Sequence of chain 1.A:
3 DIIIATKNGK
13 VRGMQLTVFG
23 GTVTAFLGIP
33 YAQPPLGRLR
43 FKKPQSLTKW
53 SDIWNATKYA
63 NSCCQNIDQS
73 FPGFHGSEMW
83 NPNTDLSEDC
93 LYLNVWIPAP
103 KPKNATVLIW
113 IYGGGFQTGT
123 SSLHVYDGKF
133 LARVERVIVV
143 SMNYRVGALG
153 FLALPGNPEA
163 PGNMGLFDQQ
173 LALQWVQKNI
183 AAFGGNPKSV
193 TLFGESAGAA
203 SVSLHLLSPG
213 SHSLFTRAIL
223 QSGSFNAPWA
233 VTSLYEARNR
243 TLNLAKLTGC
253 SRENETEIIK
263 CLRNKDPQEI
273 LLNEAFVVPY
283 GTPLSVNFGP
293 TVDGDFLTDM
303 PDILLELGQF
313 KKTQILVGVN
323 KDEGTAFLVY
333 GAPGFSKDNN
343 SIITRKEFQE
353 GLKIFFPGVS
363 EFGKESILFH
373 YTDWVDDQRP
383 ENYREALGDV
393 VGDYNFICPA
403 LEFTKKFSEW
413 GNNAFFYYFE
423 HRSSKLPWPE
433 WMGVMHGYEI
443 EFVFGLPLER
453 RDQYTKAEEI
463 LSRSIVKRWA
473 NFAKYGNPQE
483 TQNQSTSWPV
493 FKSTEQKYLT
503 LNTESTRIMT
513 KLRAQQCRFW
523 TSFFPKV

A protein and the small-molecule ligand that binds it are described below.
Small molecule (SMILES): CC(=O)N[C@H]1[C@H](O[C@H]2[C@H](O)[C@@H](NC(C)=O)CO[C@@H]2CO[C@@H]2O[C@@H](C)[C@@H](O)[C@@H](O)[C@@H]2O)O[C@H](CO)[C@@H](O)[C@@H]1O

Binding-site contacts:
Ligand atom C4 contacts residue LEU249 of chain 1.A at 4.2 Å (hydrophobic).
Ligand atom O6 contacts residue PRO281 of chain 1.A at 4.2 Å.
Ligand atom O7 contacts residue TYR237 of chain 1.A at 3.1 Å (h-bond).
Ligand atom C8 contacts residue ASN241 of chain 1.A at 4.0 Å.
Ligand atom O4 contacts residue LEU249 of chain 1.A at 3.8 Å.
Ligand atom C2 contacts residue ASN245 of chain 1.A at 4.4 Å.
Ligand atom C3 contacts residue ASN241 of chain 1.A at 3.8 Å.
Ligand atom O3 contacts residue PRO281 of chain 1.A at 4.4 Å.
Ligand atom N2 contacts residue ASN241 of chain 1.A at 2.9 Å (h-bond).
Ligand atom C5 contacts residue ASN241 of chain 1.A at 3.7 Å.
Ligand atom O6 contacts residue ASN245 of chain 1.A at 3.5 Å (h-bond).
Ligand atom C5 contacts residue LEU249 of chain 1.A at 3.9 Å (hydrophobic).
Ligand atom C7 contacts residue TYR237 of chain 1.A at 4.0 Å (hydrophobic).
Ligand atom O5 contacts residue ASN245 of chain 1.A at 3.5 Å (h-bond).
Ligand atom C1 contacts residue ASN241 of chain 1.A at 1.5 Å.
Ligand atom O2 contacts residue VAL279 of chain 1.A at 4.0 Å.
Ligand atom C4 contacts residue ASN241 of chain 1.A at 4.2 Å.
Ligand atom C1 contacts residue ASN245 of chain 1.A at 4.1 Å.
Ligand atom O2 contacts residue PHE278 of chain 1.A at 3.5 Å (h-bond).
Ligand atom C8 contacts residue PRO281 of chain 1.A at 3.5 Å (hydrophobic).
Ligand atom C6 contacts residue ASN245 of chain 1.A at 3.6 Å.
Ligand atom O4 contacts residue PHE278 of chain 1.A at 3.9 Å.
Ligand atom C2 contacts residue PRO281 of chain 1.A at 4.3 Å (hydrophobic).
Ligand atom C5 contacts residue PHE278 of chain 1.A at 4.4 Å (hydrophobic).
Ligand atom C7 contacts residue ASN241 of chain 1.A at 3.6 Å.
Ligand atom C4 contacts residue PHE278 of chain 1.A at 3.3 Å (hydrophobic).
Ligand atom N2 contacts residue TYR237 of chain 1.A at 4.1 Å.
Ligand atom C1 contacts residue ASN245 of chain 1.A at 4.0 Å.
Ligand atom O5 contacts residue ASN245 of chain 1.A at 3.1 Å (h-bond).
Ligand atom C2 contacts residue PHE278 of chain 1.A at 4.1 Å (hydrophobic).
Ligand atom O5 contacts residue ASN241 of chain 1.A at 2.4 Å (h-bond).
Ligand atom C3 contacts residue PHE278 of chain 1.A at 3.6 Å (hydrophobic).
Ligand atom C2 contacts residue ASN241 of chain 1.A at 2.4 Å.
Ligand atom O2 contacts residue ASN245 of chain 1.A at 3.7 Å.
Ligand atom C5 contacts residue ASN245 of chain 1.A at 4.0 Å.
Ligand atom O2 contacts residue PRO281 of chain 1.A at 3.5 Å.
Ligand atom O2 contacts residue VAL280 of chain 1.A at 4.0 Å.